This protein binds this small molecule.
Small molecule (SMILES): CC(=O)N[C@H]1[C@H](O[C@H]2[C@H](O)[C@@H](NC(C)=O)CO[C@@H]2CO)O[C@H](CO)[C@@H](O)[C@@H]1O

Binding-site contacts:
Ligand atom C5 contacts residue ASN991 of chain 1.C at 3.6 Å.
Ligand atom O6 contacts residue ARG1271 of chain 1.C at 3.5 Å (salt-bridge).
Ligand atom N2 contacts residue ARG1271 of chain 1.C at 3.3 Å (salt-bridge).
Ligand atom C8 contacts residue ASN991 of chain 1.C at 3.7 Å.
Ligand atom C2 contacts residue ASN991 of chain 1.C at 2.4 Å.
Ligand atom C1 contacts residue ASN991 of chain 1.C at 1.4 Å.
Ligand atom N2 contacts residue TYR1055 of chain 1.C at 3.9 Å.
Ligand atom O3 contacts residue THR1272 of chain 1.C at 4.4 Å.
Ligand atom O5 contacts residue GLU992 of chain 1.C at 4.4 Å.
Ligand atom O5 contacts residue ARG1271 of chain 1.C at 4.4 Å.
Ligand atom C3 contacts residue ASN991 of chain 1.C at 3.8 Å.
Ligand atom C2 contacts residue ARG1271 of chain 1.C at 3.7 Å.
Ligand atom C4 contacts residue ASN991 of chain 1.C at 4.0 Å.
Ligand atom C6 contacts residue ASN991 of chain 1.C at 3.9 Å.
Ligand atom C8 contacts residue TYR1055 of chain 1.C at 3.6 Å (hydrophobic).
Ligand atom N2 contacts residue ASN991 of chain 1.C at 3.0 Å (h-bond).
Ligand atom C8 contacts residue GLU992 of chain 1.C at 3.7 Å.
Ligand atom O5 contacts residue ASN991 of chain 1.C at 2.4 Å (h-bond).
Ligand atom C6 contacts residue ARG1271 of chain 1.C at 3.1 Å.
Ligand atom C7 contacts residue ARG1271 of chain 1.C at 3.7 Å.
Ligand atom C8 contacts residue ARG1271 of chain 1.C at 3.3 Å.
Ligand atom O3 contacts residue ARG1271 of chain 1.C at 3.5 Å.
Ligand atom C7 contacts residue ASN991 of chain 1.C at 4.1 Å.
Ligand atom C3 contacts residue ARG1271 of chain 1.C at 4.2 Å.
Ligand atom C7 contacts residue TYR1055 of chain 1.C at 4.1 Å (hydrophobic).

Sequence of chain 1.C:
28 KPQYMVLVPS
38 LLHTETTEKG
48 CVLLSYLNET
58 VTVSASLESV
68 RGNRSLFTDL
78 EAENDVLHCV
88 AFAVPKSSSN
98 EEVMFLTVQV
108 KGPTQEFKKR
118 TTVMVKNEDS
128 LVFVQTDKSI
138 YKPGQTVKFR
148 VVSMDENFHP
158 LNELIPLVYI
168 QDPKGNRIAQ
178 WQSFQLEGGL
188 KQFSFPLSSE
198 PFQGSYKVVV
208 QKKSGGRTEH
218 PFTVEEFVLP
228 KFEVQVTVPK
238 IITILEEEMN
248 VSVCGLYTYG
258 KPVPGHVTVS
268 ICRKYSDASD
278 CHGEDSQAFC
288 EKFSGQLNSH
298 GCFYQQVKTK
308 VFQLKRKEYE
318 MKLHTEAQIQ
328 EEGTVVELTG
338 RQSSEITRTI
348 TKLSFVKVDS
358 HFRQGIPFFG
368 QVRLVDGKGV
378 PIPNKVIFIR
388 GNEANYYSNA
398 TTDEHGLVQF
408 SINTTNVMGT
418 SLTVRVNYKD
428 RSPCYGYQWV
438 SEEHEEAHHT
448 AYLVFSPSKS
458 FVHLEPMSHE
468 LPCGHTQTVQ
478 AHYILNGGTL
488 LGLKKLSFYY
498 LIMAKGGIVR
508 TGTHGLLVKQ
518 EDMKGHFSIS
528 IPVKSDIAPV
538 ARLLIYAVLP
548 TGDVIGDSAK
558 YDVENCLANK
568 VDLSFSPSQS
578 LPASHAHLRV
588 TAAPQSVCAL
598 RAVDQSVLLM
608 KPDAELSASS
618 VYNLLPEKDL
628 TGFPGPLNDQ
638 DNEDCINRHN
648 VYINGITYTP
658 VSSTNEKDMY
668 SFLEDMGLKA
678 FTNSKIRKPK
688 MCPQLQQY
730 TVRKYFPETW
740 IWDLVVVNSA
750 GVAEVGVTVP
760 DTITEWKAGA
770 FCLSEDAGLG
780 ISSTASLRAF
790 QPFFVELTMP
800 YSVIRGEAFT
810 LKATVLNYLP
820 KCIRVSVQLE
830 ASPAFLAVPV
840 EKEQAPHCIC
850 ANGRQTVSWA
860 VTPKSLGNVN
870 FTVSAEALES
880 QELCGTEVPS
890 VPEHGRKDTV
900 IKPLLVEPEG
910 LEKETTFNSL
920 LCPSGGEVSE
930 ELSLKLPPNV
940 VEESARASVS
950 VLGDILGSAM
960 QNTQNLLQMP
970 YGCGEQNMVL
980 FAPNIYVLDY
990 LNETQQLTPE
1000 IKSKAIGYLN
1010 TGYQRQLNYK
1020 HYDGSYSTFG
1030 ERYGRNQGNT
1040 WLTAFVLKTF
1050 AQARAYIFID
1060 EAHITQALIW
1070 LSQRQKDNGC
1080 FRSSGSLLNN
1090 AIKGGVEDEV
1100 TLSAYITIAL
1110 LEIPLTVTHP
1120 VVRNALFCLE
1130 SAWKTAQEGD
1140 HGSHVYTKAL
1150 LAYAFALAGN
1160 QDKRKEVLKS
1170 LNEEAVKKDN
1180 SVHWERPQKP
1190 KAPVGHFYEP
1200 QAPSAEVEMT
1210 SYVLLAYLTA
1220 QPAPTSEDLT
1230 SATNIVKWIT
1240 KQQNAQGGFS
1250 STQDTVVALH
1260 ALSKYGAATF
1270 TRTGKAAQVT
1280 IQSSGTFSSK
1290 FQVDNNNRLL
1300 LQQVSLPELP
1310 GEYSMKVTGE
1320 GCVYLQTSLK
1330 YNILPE